Binding-site contacts:
Ligand atom C1 contacts residue ARG214 of chain 1.A at 4.2 Å.
Ligand atom C3 contacts residue ASN157 of chain 3.A at 3.8 Å.
Ligand atom C1 contacts residue ASN157 of chain 3.A at 1.4 Å.
Ligand atom C4 contacts residue ASN157 of chain 3.A at 4.2 Å.
Ligand atom C1 contacts residue SER211 of chain 1.A at 4.4 Å.
Ligand atom C3 contacts residue SER211 of chain 1.A at 4.1 Å.
Ligand atom N2 contacts residue SER211 of chain 1.A at 3.1 Å (h-bond).
Ligand atom C5 contacts residue ASN157 of chain 3.A at 3.6 Å.
Ligand atom C3 contacts residue ARG214 of chain 1.A at 3.9 Å.
Ligand atom C2 contacts residue SER211 of chain 1.A at 4.1 Å.
Ligand atom O5 contacts residue ASN157 of chain 3.A at 2.3 Å (h-bond).
Ligand atom C4 contacts residue ARG214 of chain 1.A at 3.8 Å.
Ligand atom O7 contacts residue ARG214 of chain 1.A at 4.3 Å.
Ligand atom O5 contacts residue ARG214 of chain 1.A at 4.1 Å.
Ligand atom C7 contacts residue SER211 of chain 1.A at 3.5 Å.
Ligand atom C8 contacts residue THR179 of chain 1.A at 3.3 Å.
Ligand atom C7 contacts residue THR179 of chain 1.A at 4.5 Å.
Ligand atom C2 contacts residue ASN157 of chain 3.A at 2.5 Å.
Ligand atom C2 contacts residue ARG214 of chain 1.A at 3.8 Å.
Ligand atom C7 contacts residue ASN157 of chain 3.A at 4.0 Å.
Ligand atom O3 contacts residue ARG214 of chain 1.A at 3.4 Å.
Ligand atom O3 contacts residue SER211 of chain 1.A at 4.2 Å.
Ligand atom C8 contacts residue SER211 of chain 1.A at 3.3 Å.
Ligand atom O4 contacts residue ARG214 of chain 1.A at 4.0 Å.
Ligand atom N2 contacts residue ASN157 of chain 3.A at 3.0 Å (h-bond).

Sequence of chain 1.A:
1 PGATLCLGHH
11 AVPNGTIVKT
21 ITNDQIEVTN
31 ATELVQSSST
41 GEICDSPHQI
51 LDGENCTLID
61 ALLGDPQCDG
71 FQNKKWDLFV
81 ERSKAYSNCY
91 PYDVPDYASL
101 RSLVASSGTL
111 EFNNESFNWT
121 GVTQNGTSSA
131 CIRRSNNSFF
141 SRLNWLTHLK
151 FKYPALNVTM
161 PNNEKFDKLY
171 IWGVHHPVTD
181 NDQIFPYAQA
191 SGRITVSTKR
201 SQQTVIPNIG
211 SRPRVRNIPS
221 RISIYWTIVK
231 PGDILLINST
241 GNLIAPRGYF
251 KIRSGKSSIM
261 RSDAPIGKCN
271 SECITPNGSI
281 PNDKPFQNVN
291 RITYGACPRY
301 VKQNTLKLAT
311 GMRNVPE

The protein below binds the small molecule below.
Small molecule (SMILES): CC(=O)N[C@H]1[C@H](O[C@H]2[C@H](O)[C@@H](NC(C)=O)CO[C@@H]2CO)O[C@H](CO)[C@@H](O)[C@@H]1O

Sequence of chain 3.A:
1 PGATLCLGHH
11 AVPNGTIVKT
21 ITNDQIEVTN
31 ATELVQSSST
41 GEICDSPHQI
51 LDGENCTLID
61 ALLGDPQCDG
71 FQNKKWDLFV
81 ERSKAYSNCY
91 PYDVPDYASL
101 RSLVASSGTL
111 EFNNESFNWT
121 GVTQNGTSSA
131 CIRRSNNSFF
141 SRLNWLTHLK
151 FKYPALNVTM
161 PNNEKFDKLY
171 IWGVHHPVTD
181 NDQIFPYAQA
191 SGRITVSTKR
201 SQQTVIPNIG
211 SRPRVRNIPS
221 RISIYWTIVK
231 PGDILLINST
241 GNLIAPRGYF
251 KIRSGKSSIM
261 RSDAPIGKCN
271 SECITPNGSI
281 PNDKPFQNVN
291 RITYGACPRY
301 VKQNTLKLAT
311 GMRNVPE